Sequence of chain 1.B:
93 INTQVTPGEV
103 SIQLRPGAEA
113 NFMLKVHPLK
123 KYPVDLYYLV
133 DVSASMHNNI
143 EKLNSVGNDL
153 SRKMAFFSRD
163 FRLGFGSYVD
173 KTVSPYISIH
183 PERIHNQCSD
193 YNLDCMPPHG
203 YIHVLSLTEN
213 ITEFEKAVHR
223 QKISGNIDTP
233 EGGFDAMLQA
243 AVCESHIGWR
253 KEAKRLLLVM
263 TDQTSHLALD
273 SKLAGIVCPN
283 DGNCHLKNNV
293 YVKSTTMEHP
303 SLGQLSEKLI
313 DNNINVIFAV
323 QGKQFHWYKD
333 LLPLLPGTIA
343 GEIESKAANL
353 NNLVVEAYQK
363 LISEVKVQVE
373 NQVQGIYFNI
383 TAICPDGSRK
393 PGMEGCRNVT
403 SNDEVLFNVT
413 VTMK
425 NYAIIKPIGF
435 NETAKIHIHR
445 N

This small molecule binds to this protein.
Small molecule (SMILES): CC(=O)N[C@@H]1[C@@H](O)[C@H](O)[C@@H](CO)O[C@H]1O

Binding-site contacts:
Ligand atom O7 contacts residue ASN212 of chain 1.B at 4.5 Å.
Ligand atom C3 contacts residue ASN212 of chain 1.B at 3.8 Å.
Ligand atom C2 contacts residue ASN212 of chain 1.B at 2.5 Å.
Ligand atom C8 contacts residue LYS218 of chain 1.B at 3.9 Å.
Ligand atom C1 contacts residue ASN212 of chain 1.B at 1.4 Å.
Ligand atom C8 contacts residue GLU215 of chain 1.B at 3.4 Å.
Ligand atom O5 contacts residue ASN212 of chain 1.B at 2.4 Å (h-bond).
Ligand atom C4 contacts residue ASN212 of chain 1.B at 4.2 Å.
Ligand atom C1 contacts residue THR214 of chain 1.B at 4.5 Å.
Ligand atom C5 contacts residue ASN212 of chain 1.B at 3.7 Å.
Ligand atom C7 contacts residue THR214 of chain 1.B at 3.0 Å.
Ligand atom N2 contacts residue GLU215 of chain 1.B at 4.5 Å.
Ligand atom O7 contacts residue THR214 of chain 1.B at 3.0 Å (h-bond).
Ligand atom C7 contacts residue ASN212 of chain 1.B at 3.9 Å.
Ligand atom N2 contacts residue ASN212 of chain 1.B at 2.9 Å (h-bond).
Ligand atom N2 contacts residue THR214 of chain 1.B at 3.5 Å (h-bond).
Ligand atom C2 contacts residue THR214 of chain 1.B at 3.9 Å.
Ligand atom C7 contacts residue GLU215 of chain 1.B at 4.4 Å.
Ligand atom C8 contacts residue THR214 of chain 1.B at 3.6 Å.